A protein and the small-molecule ligand that binds it are described below.
Small molecule (SMILES): Cc1n[nH]c2oc(=O)c3ccccc3c12

Binding-site contacts:
Ligand atom CAF contacts residue LEU45 of chain 1.B at 3.7 Å (hydrophobic).
Ligand atom CAC contacts residue PHE42 of chain 1.B at 3.9 Å (hydrophobic).
Ligand atom CAL contacts residue ILE103 of chain 1.B at 3.5 Å (hydrophobic).
Ligand atom NAM contacts residue ILE103 of chain 1.B at 3.5 Å.
Ligand atom CAJ contacts residue ASN97 of chain 1.B at 3.8 Å.
Ligand atom NAO contacts residue TYR96 of chain 1.B at 3.6 Å.
Ligand atom OAK contacts residue ILE103 of chain 1.B at 4.1 Å.
Ligand atom OAG contacts residue ALA93 of chain 1.B at 3.4 Å (h-bond).
Ligand atom OAK contacts residue ASN97 of chain 1.B at 3.9 Å.
Ligand atom CAC contacts residue LEU45 of chain 1.B at 4.0 Å (hydrophobic).
Ligand atom CAA contacts residue LEU45 of chain 1.B at 3.8 Å (hydrophobic).
Ligand atom NAM contacts residue LEU51 of chain 1.B at 3.7 Å.
Ligand atom OAG contacts residue ASN92 of chain 1.B at 4.0 Å.
Ligand atom CAB contacts residue PHE42 of chain 1.B at 3.6 Å (hydrophobic).
Ligand atom NAM contacts residue TYR96 of chain 1.B at 4.1 Å.
Ligand atom CAB contacts residue ILE41 of chain 1.B at 3.1 Å (hydrophobic).
Ligand atom OAK contacts residue TYR54 of chain 1.B at 3.6 Å.
Ligand atom CAB contacts residue ARG44 of chain 1.B at 4.0 Å.
Ligand atom CAN contacts residue LEU51 of chain 1.B at 3.9 Å (hydrophobic).
Ligand atom OAG contacts residue TYR54 of chain 1.B at 3.6 Å.
Ligand atom NAO contacts residue ILE103 of chain 1.B at 3.5 Å.
Ligand atom OAG contacts residue MET89 of chain 1.B at 3.3 Å (h-bond).
Ligand atom CAA contacts residue PHE42 of chain 1.B at 3.4 Å (hydrophobic).
Ligand atom CAH contacts residue TYR54 of chain 1.B at 3.6 Å (hydrophobic).
Ligand atom NAM contacts residue ASN97 of chain 1.B at 4.0 Å.
Ligand atom CAE contacts residue LEU45 of chain 1.B at 3.8 Å (hydrophobic).
Ligand atom CAD contacts residue LEU45 of chain 1.B at 3.7 Å (hydrophobic).
Ligand atom CAN contacts residue ILE41 of chain 1.B at 4.0 Å (hydrophobic).
Ligand atom CAC contacts residue MET89 of chain 1.B at 4.0 Å (hydrophobic).
Ligand atom CAD contacts residue ILE41 of chain 1.B at 3.2 Å (hydrophobic).
Ligand atom CAH contacts residue ALA93 of chain 1.B at 3.8 Å (hydrophobic).
Ligand atom CAJ contacts residue ILE103 of chain 1.B at 3.5 Å (hydrophobic).
Ligand atom NAO contacts residue ASN97 of chain 1.B at 3.1 Å (h-bond).
Ligand atom CAC contacts residue MET62 of chain 1.B at 3.4 Å (hydrophobic).
Ligand atom CAL contacts residue LEU51 of chain 1.B at 3.6 Å (hydrophobic).
Ligand atom CAI contacts residue ILE103 of chain 1.B at 3.5 Å (hydrophobic).
Ligand atom CAA contacts residue MET62 of chain 1.B at 3.6 Å (hydrophobic).
Ligand atom CAA contacts residue ASP63 of chain 1.B at 3.6 Å.
Ligand atom OAK contacts residue ALA93 of chain 1.B at 3.6 Å.
Ligand atom CAB contacts residue LEU45 of chain 1.B at 3.8 Å (hydrophobic).

Sequence of chain 1.B:
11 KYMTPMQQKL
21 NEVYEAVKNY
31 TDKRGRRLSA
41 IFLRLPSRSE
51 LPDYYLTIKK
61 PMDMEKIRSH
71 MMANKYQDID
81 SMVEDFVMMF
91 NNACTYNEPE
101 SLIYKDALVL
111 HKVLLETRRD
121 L